The small molecule below binds the protein below.
Small molecule (SMILES): COCCO

Sequence of chain 1.C:
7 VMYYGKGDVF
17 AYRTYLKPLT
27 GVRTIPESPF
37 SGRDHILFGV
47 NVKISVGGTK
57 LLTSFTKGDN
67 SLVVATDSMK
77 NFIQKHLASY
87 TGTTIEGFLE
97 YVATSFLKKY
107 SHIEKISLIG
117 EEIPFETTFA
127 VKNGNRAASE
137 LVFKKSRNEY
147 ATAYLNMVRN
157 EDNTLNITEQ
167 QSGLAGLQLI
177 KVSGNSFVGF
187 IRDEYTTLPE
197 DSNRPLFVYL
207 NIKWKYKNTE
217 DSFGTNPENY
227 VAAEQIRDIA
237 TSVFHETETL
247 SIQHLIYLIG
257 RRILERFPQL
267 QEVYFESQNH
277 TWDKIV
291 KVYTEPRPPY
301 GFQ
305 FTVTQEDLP

Binding-site contacts:
Ligand atom C1 contacts residue GLU145 of chain 1.C at 4.3 Å.
Ligand atom O1 contacts residue ALA229 of chain 1.C at 3.7 Å.
Ligand atom C1 contacts residue GLU230 of chain 1.C at 4.0 Å.
Ligand atom O2 contacts residue GLU145 of chain 1.C at 3.6 Å.
Ligand atom C2 contacts residue ARG233 of chain 1.C at 3.4 Å.
Ligand atom O1 contacts residue GLU118 of chain 1.C at 3.3 Å (salt-bridge).
Ligand atom O2 contacts residue TYR146 of chain 1.C at 4.3 Å.
Ligand atom C3 contacts residue GLU118 of chain 1.C at 2.9 Å.
Ligand atom C2 contacts residue GLU145 of chain 1.C at 4.1 Å.
Ligand atom C1 contacts residue ALA147 of chain 1.C at 4.4 Å (hydrophobic).
Ligand atom C2 contacts residue GLU230 of chain 1.C at 4.2 Å.
Ligand atom O2 contacts residue PRO120 of chain 1.C at 3.9 Å.
Ligand atom O1 contacts residue GLU230 of chain 1.C at 3.6 Å.
Ligand atom C1 contacts residue GLU118 of chain 1.C at 4.2 Å.
Ligand atom O1 contacts residue ALA147 of chain 1.C at 3.8 Å.
Ligand atom C3 contacts residue GLU230 of chain 1.C at 4.3 Å.
Ligand atom C2 contacts residue GLU118 of chain 1.C at 4.3 Å.
Ligand atom C1 contacts residue LEU170 of chain 1.C at 4.0 Å (hydrophobic).
Ligand atom C1 contacts residue ALA229 of chain 1.C at 4.3 Å (hydrophobic).
Ligand atom C3 contacts residue PRO120 of chain 1.C at 3.8 Å (hydrophobic).
Ligand atom O1 contacts residue TYR146 of chain 1.C at 4.4 Å.
Ligand atom C1 contacts residue ARG233 of chain 1.C at 4.0 Å.
Ligand atom O2 contacts residue GLU118 of chain 1.C at 3.2 Å (salt-bridge).